Binding-site contacts:
Ligand atom C10 contacts residue PHE250 of chain 1.A at 3.8 Å (hydrophobic).
Ligand atom F27 contacts residue GLU275 of chain 1.A at 3.1 Å.
Ligand atom C3 contacts residue MET267 of chain 1.A at 3.7 Å (hydrophobic).
Ligand atom C14 contacts residue PHE283 of chain 1.A at 3.5 Å (hydrophobic).
Ligand atom N1 contacts residue GLY279 of chain 1.A at 3.6 Å.
Ligand atom N11 contacts residue PHE283 of chain 1.A at 3.6 Å.
Ligand atom N18 contacts residue GLN280 of chain 1.A at 3.0 Å (h-bond).
Ligand atom N17 contacts residue PHE250 of chain 1.A at 3.6 Å.
Ligand atom N6 contacts residue MET267 of chain 1.A at 3.8 Å.
Ligand atom C12 contacts residue PHE283 of chain 1.A at 3.4 Å (hydrophobic).
Ligand atom C23 contacts residue LYS272 of chain 1.A at 3.6 Å.
Ligand atom N15 contacts residue PHE283 of chain 1.A at 3.6 Å.
Ligand atom C9 contacts residue TYR247 of chain 1.A at 3.6 Å (hydrophobic).
Ligand atom C22 contacts residue PRO266 of chain 1.A at 3.6 Å (hydrophobic).
Ligand atom N7 contacts residue MET267 of chain 1.A at 3.6 Å.
Ligand atom C2 contacts residue GLN280 of chain 1.A at 3.9 Å.
Ligand atom F28 contacts residue GLY279 of chain 1.A at 3.4 Å.
Ligand atom C5 contacts residue GLY279 of chain 1.A at 3.6 Å.
Ligand atom C25 contacts residue GLY279 of chain 1.A at 3.9 Å.
Ligand atom C3 contacts residue TYR247 of chain 1.A at 3.5 Å (hydrophobic).
Ligand atom C20 contacts residue VAL232 of chain 1.A at 3.8 Å (hydrophobic).
Ligand atom C12 contacts residue LEU229 of chain 1.A at 3.7 Å (hydrophobic).
Ligand atom N4 contacts residue TYR247 of chain 1.A at 2.6 Å (h-bond).
Ligand atom C20 contacts residue ILE246 of chain 1.A at 3.6 Å (hydrophobic).
Ligand atom C5 contacts residue TYR247 of chain 1.A at 3.8 Å (hydrophobic).
Ligand atom N17 contacts residue PHE283 of chain 1.A at 3.6 Å.
Ligand atom C14 contacts residue ILE246 of chain 1.A at 3.7 Å (hydrophobic).
Ligand atom F27 contacts residue GLY279 of chain 1.A at 3.3 Å.
Ligand atom C20 contacts residue GLN280 of chain 1.A at 3.5 Å.
Ligand atom C13 contacts residue PHE283 of chain 1.A at 3.3 Å (hydrophobic).
Ligand atom C8 contacts residue MET267 of chain 1.A at 3.8 Å (hydrophobic).
Ligand atom N11 contacts residue ILE246 of chain 1.A at 3.8 Å.
Ligand atom C23 contacts residue GLU275 of chain 1.A at 3.6 Å.
Ligand atom C24 contacts residue TYR247 of chain 1.A at 3.6 Å (hydrophobic).
Ligand atom C10 contacts residue TYR247 of chain 1.A at 3.4 Å (hydrophobic).
Ligand atom C9 contacts residue PHE283 of chain 1.A at 3.9 Å (hydrophobic).
Ligand atom C16 contacts residue PHE283 of chain 1.A at 3.4 Å (hydrophobic).
Ligand atom C3 contacts residue GLY279 of chain 1.A at 3.8 Å.
Ligand atom N4 contacts residue GLY279 of chain 1.A at 3.6 Å.
Ligand atom F26 contacts residue GLU275 of chain 1.A at 3.3 Å.

Sequence of chain 1.A:
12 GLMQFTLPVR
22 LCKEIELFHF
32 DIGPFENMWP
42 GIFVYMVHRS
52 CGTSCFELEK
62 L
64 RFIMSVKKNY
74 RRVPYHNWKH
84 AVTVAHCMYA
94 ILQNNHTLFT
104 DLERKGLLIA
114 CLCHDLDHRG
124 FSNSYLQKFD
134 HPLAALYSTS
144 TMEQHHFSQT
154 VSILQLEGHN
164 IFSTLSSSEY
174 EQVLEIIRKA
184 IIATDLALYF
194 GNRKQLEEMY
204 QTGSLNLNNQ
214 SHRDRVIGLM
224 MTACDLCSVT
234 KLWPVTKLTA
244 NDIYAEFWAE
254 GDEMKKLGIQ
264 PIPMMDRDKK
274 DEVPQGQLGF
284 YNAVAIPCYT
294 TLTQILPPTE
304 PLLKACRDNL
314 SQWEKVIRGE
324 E

A small-molecule ligand and the protein it binds are described below.
Small molecule (SMILES): Cc1cnc(C)n2nc(CCc3nc(N4CCC[C@@H]4C(F)(F)F)nn3C)nc12